Sequence of chain 4.C:
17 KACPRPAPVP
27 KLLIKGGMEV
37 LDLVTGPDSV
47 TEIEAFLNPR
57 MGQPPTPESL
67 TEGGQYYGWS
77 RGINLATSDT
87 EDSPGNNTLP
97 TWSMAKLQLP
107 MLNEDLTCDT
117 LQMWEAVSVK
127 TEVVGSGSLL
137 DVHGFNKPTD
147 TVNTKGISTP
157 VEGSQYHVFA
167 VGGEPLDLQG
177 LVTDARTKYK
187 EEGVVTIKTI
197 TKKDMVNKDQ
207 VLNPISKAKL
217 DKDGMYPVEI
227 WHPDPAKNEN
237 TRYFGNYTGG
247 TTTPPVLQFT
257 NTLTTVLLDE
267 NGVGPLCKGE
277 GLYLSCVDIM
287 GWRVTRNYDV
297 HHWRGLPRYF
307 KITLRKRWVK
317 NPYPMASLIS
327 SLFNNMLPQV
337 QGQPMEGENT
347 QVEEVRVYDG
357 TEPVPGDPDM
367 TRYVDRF

Binding-site contacts:
Ligand atom C6 contacts residue ASN93 of chain 4.C at 3.9 Å.
Ligand atom C4 contacts residue TYR72 of chain 4.C at 3.5 Å (hydrophobic).
Ligand atom C4 contacts residue HIS298 of chain 4.C at 3.9 Å.
Ligand atom C5 contacts residue TYR72 of chain 4.C at 3.5 Å (hydrophobic).
Ligand atom C11 contacts residue TYR72 of chain 4.C at 4.2 Å (hydrophobic).
Ligand atom O1B contacts residue TYR72 of chain 4.C at 4.2 Å.
Ligand atom C3 contacts residue GLY78 of chain 4.C at 4.1 Å.
Ligand atom C2 contacts residue GLY78 of chain 4.C at 4.0 Å.
Ligand atom N5 contacts residue TYR72 of chain 4.C at 2.9 Å (h-bond).
Ligand atom C3 contacts residue HIS298 of chain 4.C at 4.0 Å.
Ligand atom O1A contacts residue GLY78 of chain 4.C at 3.1 Å (h-bond).
Ligand atom O1A contacts residue ARG77 of chain 4.C at 2.9 Å (salt-bridge).
Ligand atom O8 contacts residue ARG77 of chain 4.C at 3.5 Å (salt-bridge).
Ligand atom O4 contacts residue THR291 of chain 4.C at 3.9 Å.
Ligand atom C4 contacts residue GLY78 of chain 4.C at 3.5 Å.
Ligand atom O1B contacts residue SER89 of chain 4.C at 4.4 Å.
Ligand atom O4 contacts residue ILE79 of chain 4.C at 3.9 Å.
Ligand atom C11 contacts residue ASP85 of chain 4.D at 4.0 Å.
Ligand atom O1A contacts residue TYR72 of chain 4.C at 4.0 Å.
Ligand atom C7 contacts residue TYR72 of chain 4.C at 4.3 Å (hydrophobic).
Ligand atom O3 contacts residue GLY78 of chain 4.C at 3.5 Å.
Ligand atom O4 contacts residue TYR72 of chain 4.C at 4.0 Å.
Ligand atom O4 contacts residue GLY78 of chain 4.C at 3.4 Å.
Ligand atom C3 contacts residue GLY78 of chain 4.C at 3.8 Å.
Ligand atom C1 contacts residue GLY78 of chain 4.C at 4.0 Å.
Ligand atom C6 contacts residue TYR72 of chain 4.C at 3.7 Å (hydrophobic).
Ligand atom C1 contacts residue TYR72 of chain 4.C at 4.3 Å (hydrophobic).
Ligand atom O8 contacts residue TYR72 of chain 4.C at 4.0 Å.
Ligand atom O4 contacts residue ASN80 of chain 4.C at 4.4 Å.
Ligand atom O1B contacts residue ARG77 of chain 4.C at 3.1 Å (salt-bridge).
Ligand atom O4 contacts residue HIS298 of chain 4.C at 3.1 Å (h-bond).
Ligand atom O6 contacts residue ASN93 of chain 4.C at 4.3 Å.
Ligand atom C8 contacts residue ARG77 of chain 4.C at 4.4 Å.
Ligand atom O10 contacts residue ASN293 of chain 4.C at 4.5 Å.
Ligand atom C10 contacts residue TYR72 of chain 4.C at 4.0 Å (hydrophobic).
Ligand atom C1 contacts residue ARG77 of chain 4.C at 3.4 Å.
Ligand atom C3 contacts residue ARG77 of chain 4.C at 4.3 Å.

This small molecule binds to this protein.
Small molecule (SMILES): CC(=O)N[C@@H]1[C@@H](O[C@@H]2O[C@H](CO)[C@H](O)[C@H](O[C@]3(C(=O)O)C[C@H](O)[C@@H](NC(C)=O)[C@H]([C@H](O)[C@H](O)CO)O3)[C@H]2O)[C@H](O)[C@@H](CO[C@]2(C(=O)O)C[C@H](O)[C@@H](NC(C)=O)[C@H]([C@H](O)[C@H](O)CO)O2)O[C@H]1O

Sequence of chain 4.D:
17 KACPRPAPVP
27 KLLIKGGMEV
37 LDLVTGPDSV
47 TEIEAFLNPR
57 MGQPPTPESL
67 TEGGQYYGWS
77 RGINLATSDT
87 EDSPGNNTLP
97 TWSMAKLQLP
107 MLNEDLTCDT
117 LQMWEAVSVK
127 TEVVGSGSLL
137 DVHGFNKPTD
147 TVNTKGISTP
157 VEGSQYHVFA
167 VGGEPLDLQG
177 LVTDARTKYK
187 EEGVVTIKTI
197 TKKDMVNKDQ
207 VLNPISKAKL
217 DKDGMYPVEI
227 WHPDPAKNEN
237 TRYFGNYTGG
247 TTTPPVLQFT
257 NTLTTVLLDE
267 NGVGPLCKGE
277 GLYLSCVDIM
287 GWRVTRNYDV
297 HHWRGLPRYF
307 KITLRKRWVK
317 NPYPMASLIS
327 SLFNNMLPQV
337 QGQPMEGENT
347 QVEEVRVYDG